Sequence of chain 1.B:
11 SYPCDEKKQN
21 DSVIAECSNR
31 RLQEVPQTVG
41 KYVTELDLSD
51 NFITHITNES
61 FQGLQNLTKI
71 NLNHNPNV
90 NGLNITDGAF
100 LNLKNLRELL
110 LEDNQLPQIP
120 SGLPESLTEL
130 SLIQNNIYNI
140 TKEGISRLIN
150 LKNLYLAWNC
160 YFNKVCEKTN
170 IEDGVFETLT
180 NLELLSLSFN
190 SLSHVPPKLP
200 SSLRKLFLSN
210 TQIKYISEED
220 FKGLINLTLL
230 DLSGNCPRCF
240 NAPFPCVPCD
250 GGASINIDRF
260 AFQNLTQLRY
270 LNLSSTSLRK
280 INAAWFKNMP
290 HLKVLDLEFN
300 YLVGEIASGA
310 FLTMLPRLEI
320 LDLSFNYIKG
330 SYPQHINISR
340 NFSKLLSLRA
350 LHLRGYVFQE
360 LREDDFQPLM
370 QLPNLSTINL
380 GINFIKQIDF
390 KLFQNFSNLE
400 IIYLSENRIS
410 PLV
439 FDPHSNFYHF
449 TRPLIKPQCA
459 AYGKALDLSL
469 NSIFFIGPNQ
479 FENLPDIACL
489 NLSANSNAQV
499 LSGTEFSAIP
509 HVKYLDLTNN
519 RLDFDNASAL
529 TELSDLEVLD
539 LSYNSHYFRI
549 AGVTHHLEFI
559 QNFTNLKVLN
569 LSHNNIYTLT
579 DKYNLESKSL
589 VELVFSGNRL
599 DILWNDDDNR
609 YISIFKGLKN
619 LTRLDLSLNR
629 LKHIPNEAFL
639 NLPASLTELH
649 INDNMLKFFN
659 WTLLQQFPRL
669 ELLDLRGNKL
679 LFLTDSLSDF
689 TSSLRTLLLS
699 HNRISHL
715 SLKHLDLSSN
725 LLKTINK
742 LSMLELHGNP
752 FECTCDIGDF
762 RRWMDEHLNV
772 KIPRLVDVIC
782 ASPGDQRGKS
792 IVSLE

The small molecule below binds the protein below.
Small molecule (SMILES): CC(=O)N[C@@H]1[C@@H](O)[C@H](O)[C@@H](CO)O[C@H]1O

Binding-site contacts:
Ligand atom C4 contacts residue ARG348 of chain 1.B at 4.5 Å.
Ligand atom C7 contacts residue SER346 of chain 1.B at 4.3 Å.
Ligand atom O7 contacts residue SER346 of chain 1.B at 3.6 Å (h-bond).
Ligand atom O6 contacts residue ARG348 of chain 1.B at 2.7 Å (salt-bridge).
Ligand atom C4 contacts residue ASN373 of chain 1.B at 4.2 Å.
Ligand atom C6 contacts residue ARG348 of chain 1.B at 3.9 Å.
Ligand atom N2 contacts residue ASN373 of chain 1.B at 2.9 Å (h-bond).
Ligand atom C8 contacts residue SER346 of chain 1.B at 4.2 Å.
Ligand atom C2 contacts residue ARG348 of chain 1.B at 4.5 Å.
Ligand atom O5 contacts residue ASN373 of chain 1.B at 2.4 Å (h-bond).
Ligand atom C1 contacts residue ASN373 of chain 1.B at 1.5 Å.
Ligand atom C5 contacts residue ASN373 of chain 1.B at 3.7 Å.
Ligand atom C7 contacts residue ASN373 of chain 1.B at 3.8 Å.
Ligand atom C8 contacts residue LEU345 of chain 1.B at 3.8 Å (hydrophobic).
Ligand atom O5 contacts residue ARG348 of chain 1.B at 3.4 Å (salt-bridge).
Ligand atom C5 contacts residue ARG348 of chain 1.B at 4.1 Å.
Ligand atom C2 contacts residue ASN373 of chain 1.B at 2.5 Å.
Ligand atom C3 contacts residue ASN373 of chain 1.B at 3.8 Å.
Ligand atom C8 contacts residue PRO372 of chain 1.B at 4.4 Å (hydrophobic).
Ligand atom C1 contacts residue ARG348 of chain 1.B at 4.1 Å.
Ligand atom O7 contacts residue ASN373 of chain 1.B at 4.2 Å.